Sequence of chain 2.A:
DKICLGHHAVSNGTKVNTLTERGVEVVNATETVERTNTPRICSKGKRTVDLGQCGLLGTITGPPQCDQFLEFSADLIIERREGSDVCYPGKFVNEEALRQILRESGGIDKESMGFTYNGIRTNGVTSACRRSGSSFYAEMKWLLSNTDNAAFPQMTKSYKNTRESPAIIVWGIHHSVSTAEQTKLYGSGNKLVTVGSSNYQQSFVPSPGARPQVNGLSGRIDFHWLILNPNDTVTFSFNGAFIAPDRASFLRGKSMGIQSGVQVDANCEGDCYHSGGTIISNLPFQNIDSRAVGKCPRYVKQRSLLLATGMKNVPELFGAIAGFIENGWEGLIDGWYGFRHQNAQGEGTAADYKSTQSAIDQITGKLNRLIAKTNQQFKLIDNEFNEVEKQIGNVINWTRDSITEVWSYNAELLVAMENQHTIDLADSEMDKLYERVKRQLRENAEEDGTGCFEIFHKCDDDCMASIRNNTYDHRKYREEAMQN

Binding-site contacts:
Ligand atom C8 contacts residue ASN28 of chain 2.A at 4.4 Å.
Ligand atom C1 contacts residue ALA29 of chain 2.A at 4.3 Å (hydrophobic).
Ligand atom O6 contacts residue ALA29 of chain 2.A at 4.1 Å.
Ligand atom C6 contacts residue ALA29 of chain 2.A at 3.8 Å (hydrophobic).
Ligand atom C6 contacts residue THR30 of chain 2.A at 4.4 Å.
Ligand atom C5 contacts residue ASN28 of chain 2.A at 3.7 Å.
Ligand atom C1 contacts residue ASN28 of chain 2.A at 1.4 Å.
Ligand atom O7 contacts residue ASN28 of chain 2.A at 3.5 Å (h-bond).
Ligand atom C2 contacts residue ASN28 of chain 2.A at 2.4 Å.
Ligand atom O5 contacts residue ALA29 of chain 2.A at 3.4 Å (h-bond).
Ligand atom C3 contacts residue ASN28 of chain 2.A at 3.8 Å.
Ligand atom O5 contacts residue THR30 of chain 2.A at 4.4 Å.
Ligand atom O5 contacts residue ASN28 of chain 2.A at 2.5 Å (h-bond).
Ligand atom N2 contacts residue ASN28 of chain 2.A at 2.8 Å (h-bond).
Ligand atom C4 contacts residue ASN28 of chain 2.A at 4.3 Å.
Ligand atom C7 contacts residue ASN28 of chain 2.A at 3.3 Å.
Ligand atom C5 contacts residue ALA29 of chain 2.A at 4.1 Å (hydrophobic).

A protein and the small-molecule ligand that binds it are described below.
Small molecule (SMILES): CC(=O)N[C@@H]1[C@@H](O)[C@H](O)[C@@H](CO)O[C@H]1O